Sequence of chain 2.A:
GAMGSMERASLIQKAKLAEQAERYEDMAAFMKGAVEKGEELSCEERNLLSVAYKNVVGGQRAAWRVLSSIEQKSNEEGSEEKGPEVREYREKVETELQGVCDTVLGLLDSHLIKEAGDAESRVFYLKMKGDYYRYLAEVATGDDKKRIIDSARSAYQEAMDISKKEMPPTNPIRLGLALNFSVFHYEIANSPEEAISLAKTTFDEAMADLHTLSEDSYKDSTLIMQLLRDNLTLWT

Binding-site contacts:
Ligand atom O contacts residue LEU179 of chain 2.A at 3.4 Å.
Ligand atom O contacts residue VAL183 of chain 2.A at 3.5 Å.
Ligand atom C contacts residue ASN231 of chain 2.A at 3.6 Å.
Ligand atom N contacts residue ASN180 of chain 2.A at 2.9 Å (h-bond).
Ligand atom C contacts residue ASN180 of chain 2.A at 3.5 Å.
Ligand atom O3P contacts residue TYR135 of chain 2.A at 2.6 Å (h-bond).
Ligand atom O3P contacts residue ARG134 of chain 2.A at 2.7 Å (salt-bridge).
Ligand atom CG2 contacts residue GLY176 of chain 2.A at 3.5 Å.
Ligand atom CB contacts residue ASN180 of chain 2.A at 3.2 Å.
Ligand atom CA contacts residue ASN231 of chain 2.A at 3.8 Å.
Ligand atom CB contacts residue ASN231 of chain 2.A at 3.8 Å.
Ligand atom CB contacts residue VAL183 of chain 2.A at 3.9 Å (hydrophobic).
Ligand atom CA contacts residue LEU179 of chain 2.A at 3.8 Å (hydrophobic).
Ligand atom P contacts residue TYR135 of chain 2.A at 3.7 Å.
Ligand atom CG2 contacts residue ASN180 of chain 2.A at 3.5 Å.
Ligand atom CA contacts residue ASN231 of chain 2.A at 3.5 Å.
Ligand atom CA contacts residue ASN180 of chain 2.A at 3.1 Å.
Ligand atom CG1 contacts residue LEU227 of chain 2.A at 3.5 Å (hydrophobic).
Ligand atom CA contacts residue LEU234 of chain 2.A at 3.9 Å (hydrophobic).
Ligand atom O contacts residue LYS54 of chain 2.A at 3.8 Å.
Ligand atom O contacts residue ASN180 of chain 2.A at 2.7 Å (h-bond).
Ligand atom CG contacts residue VAL183 of chain 2.A at 3.9 Å (hydrophobic).
Ligand atom O1P contacts residue ARG134 of chain 2.A at 2.9 Å (salt-bridge).
Ligand atom P contacts residue ARG61 of chain 2.A at 3.6 Å.
Ligand atom CB contacts residue TRP235 of chain 2.A at 3.7 Å (hydrophobic).
Ligand atom CG1 contacts residue LEU179 of chain 2.A at 3.9 Å (hydrophobic).
Ligand atom O1P contacts residue ARG61 of chain 2.A at 2.9 Å (salt-bridge).
Ligand atom C contacts residue ASN180 of chain 2.A at 3.9 Å.
Ligand atom CG2 contacts residue VAL183 of chain 2.A at 3.7 Å (hydrophobic).
Ligand atom CB contacts residue ASN231 of chain 2.A at 3.4 Å.
Ligand atom CD contacts residue GLU187 of chain 2.A at 3.9 Å.
Ligand atom N contacts residue ASN231 of chain 2.A at 2.9 Å (h-bond).
Ligand atom C contacts residue LYS127 of chain 2.A at 3.9 Å.
Ligand atom O contacts residue ASN231 of chain 2.A at 3.0 Å (h-bond).
Ligand atom P contacts residue ARG134 of chain 2.A at 3.7 Å.
Ligand atom O2P contacts residue ARG61 of chain 2.A at 2.8 Å (salt-bridge).
Ligand atom CG2 contacts residue ARG134 of chain 2.A at 3.7 Å.
Ligand atom O contacts residue LYS127 of chain 2.A at 3.0 Å (salt-bridge).
Ligand atom OXT contacts residue LYS54 of chain 2.A at 3.5 Å.
Ligand atom O2P contacts residue LYS54 of chain 2.A at 3.5 Å (salt-bridge).

A small-molecule ligand and the protein it binds are described below.
Small molecule (SMILES): CC(C)[C@H](NC(=O)[C@@H](NC(=O)[C@H](C)NC(=O)[C@@H]1CCCN1C(=O)[C@@H](N)Cc1ccccc1)[C@@H](C)OP(=O)(O)O)C(=O)O